Sequence of chain 57.A:
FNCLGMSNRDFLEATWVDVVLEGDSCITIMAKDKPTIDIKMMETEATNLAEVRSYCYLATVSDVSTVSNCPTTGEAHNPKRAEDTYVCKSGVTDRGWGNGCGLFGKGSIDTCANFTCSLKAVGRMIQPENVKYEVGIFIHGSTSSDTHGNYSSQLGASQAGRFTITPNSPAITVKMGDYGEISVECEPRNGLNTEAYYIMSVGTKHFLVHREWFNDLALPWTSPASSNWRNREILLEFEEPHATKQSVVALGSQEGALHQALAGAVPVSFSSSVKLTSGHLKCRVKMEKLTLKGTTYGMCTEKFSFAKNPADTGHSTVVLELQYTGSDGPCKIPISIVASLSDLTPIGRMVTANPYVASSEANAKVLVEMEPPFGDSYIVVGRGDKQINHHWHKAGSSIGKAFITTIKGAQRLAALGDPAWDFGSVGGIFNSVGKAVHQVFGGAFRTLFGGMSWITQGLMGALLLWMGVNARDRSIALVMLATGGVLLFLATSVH

The small molecule below binds the protein below.
Small molecule (SMILES): CC(=O)N[C@@H]1[C@@H](O)[C@H](O)[C@@H](CO)O[C@H]1O

Binding-site contacts:
Ligand atom C2 contacts residue SER156 of chain 57.A at 4.3 Å.
Ligand atom C1 contacts residue SER156 of chain 57.A at 3.3 Å.
Ligand atom C7 contacts residue ASN154 of chain 57.A at 3.4 Å.
Ligand atom C4 contacts residue ASN154 of chain 57.A at 4.2 Å.
Ligand atom C3 contacts residue ASN154 of chain 57.A at 3.9 Å.
Ligand atom N2 contacts residue ASN154 of chain 57.A at 3.0 Å (h-bond).
Ligand atom N2 contacts residue SER156 of chain 57.A at 4.2 Å.
Ligand atom O5 contacts residue SER156 of chain 57.A at 3.9 Å.
Ligand atom C2 contacts residue ASN154 of chain 57.A at 2.5 Å.
Ligand atom C1 contacts residue ASN154 of chain 57.A at 1.4 Å.
Ligand atom C5 contacts residue ASN154 of chain 57.A at 3.6 Å.
Ligand atom O5 contacts residue ASN154 of chain 57.A at 2.4 Å (h-bond).
Ligand atom O7 contacts residue ASN154 of chain 57.A at 3.6 Å.
Ligand atom C8 contacts residue ASN154 of chain 57.A at 3.9 Å.
Ligand atom C5 contacts residue SER156 of chain 57.A at 3.9 Å.